Sequence of chain 1.B:
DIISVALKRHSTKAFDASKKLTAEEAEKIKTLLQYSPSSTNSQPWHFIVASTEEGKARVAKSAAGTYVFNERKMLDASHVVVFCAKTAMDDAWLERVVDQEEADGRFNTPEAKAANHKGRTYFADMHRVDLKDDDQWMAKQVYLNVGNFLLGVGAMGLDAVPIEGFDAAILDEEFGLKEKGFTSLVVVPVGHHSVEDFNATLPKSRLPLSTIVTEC

This small molecule binds to this protein.
Small molecule (SMILES): O=C(O)c1ccc([N+](=O)[O-])cc1

Sequence of chain 1.A:
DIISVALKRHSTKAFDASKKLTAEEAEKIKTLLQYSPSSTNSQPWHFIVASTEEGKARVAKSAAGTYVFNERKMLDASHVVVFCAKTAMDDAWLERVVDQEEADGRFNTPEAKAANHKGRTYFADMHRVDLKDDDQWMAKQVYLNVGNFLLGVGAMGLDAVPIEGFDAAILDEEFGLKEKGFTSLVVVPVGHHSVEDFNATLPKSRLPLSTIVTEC

Binding-site contacts:
Ligand atom C3 contacts residue SER39 of chain 1.B at 3.2 Å.
Ligand atom C6 contacts residue PHE69 of chain 1.A at 3.9 Å (hydrophobic).
Ligand atom C contacts residue GLU164 of chain 1.A at 4.0 Å.
Ligand atom O2' contacts residue SER39 of chain 1.B at 3.9 Å.
Ligand atom C5 contacts residue PHE69 of chain 1.A at 4.1 Å (hydrophobic).
Ligand atom C3 contacts residue THR40 of chain 1.B at 3.5 Å.
Ligand atom O2' contacts residue THR40 of chain 1.B at 2.8 Å (h-bond).
Ligand atom C contacts residue GLY165 of chain 1.A at 3.6 Å.
Ligand atom C2 contacts residue FMN1 of chain 1.E at 3.8 Å.
Ligand atom O1 contacts residue GLU164 of chain 1.A at 3.6 Å.
Ligand atom C2 contacts residue SER39 of chain 1.B at 3.3 Å.
Ligand atom C2 contacts residue GLU164 of chain 1.A at 4.0 Å.
Ligand atom C6 contacts residue FMN1 of chain 1.E at 3.7 Å.
Ligand atom O2 contacts residue TYR67 of chain 1.A at 3.5 Å.
Ligand atom C6 contacts residue GLY165 of chain 1.A at 4.4 Å.
Ligand atom C1 contacts residue FMN1 of chain 1.E at 3.9 Å.
Ligand atom C4 contacts residue THR40 of chain 1.B at 3.7 Å.
Ligand atom C4 contacts residue PHE123 of chain 1.B at 4.3 Å (hydrophobic).
Ligand atom O2 contacts residue GLU164 of chain 1.A at 4.3 Å.
Ligand atom C5 contacts residue PHE123 of chain 1.B at 3.5 Å (hydrophobic).
Ligand atom N contacts residue THR40 of chain 1.B at 3.7 Å.
Ligand atom N contacts residue FMN1 of chain 1.E at 3.2 Å.
Ligand atom C2 contacts residue THR40 of chain 1.B at 4.1 Å.
Ligand atom O2 contacts residue PHE123 of chain 1.B at 4.0 Å.
Ligand atom C1 contacts residue PHE123 of chain 1.B at 4.3 Å (hydrophobic).
Ligand atom C1 contacts residue GLU164 of chain 1.A at 4.4 Å.
Ligand atom O2 contacts residue GLY165 of chain 1.A at 3.4 Å.
Ligand atom C1 contacts residue GLY165 of chain 1.A at 4.0 Å.
Ligand atom C2 contacts residue GLY165 of chain 1.A at 4.4 Å.
Ligand atom C4 contacts residue FMN1 of chain 1.E at 3.3 Å.
Ligand atom O1' contacts residue FMN1 of chain 1.E at 3.4 Å (h-bond).
Ligand atom O1 contacts residue GLY165 of chain 1.A at 3.9 Å.
Ligand atom C5 contacts residue THR40 of chain 1.B at 4.4 Å.
Ligand atom O2' contacts residue FMN1 of chain 1.E at 2.7 Å (h-bond).
Ligand atom C contacts residue PHE123 of chain 1.B at 4.3 Å (hydrophobic).
Ligand atom C6 contacts residue PHE123 of chain 1.B at 3.6 Å (hydrophobic).
Ligand atom C3 contacts residue FMN1 of chain 1.E at 3.2 Å.
Ligand atom C4 contacts residue SER39 of chain 1.B at 4.5 Å.
Ligand atom C5 contacts residue FMN1 of chain 1.E at 3.6 Å.